Sequence of chain 1.H:
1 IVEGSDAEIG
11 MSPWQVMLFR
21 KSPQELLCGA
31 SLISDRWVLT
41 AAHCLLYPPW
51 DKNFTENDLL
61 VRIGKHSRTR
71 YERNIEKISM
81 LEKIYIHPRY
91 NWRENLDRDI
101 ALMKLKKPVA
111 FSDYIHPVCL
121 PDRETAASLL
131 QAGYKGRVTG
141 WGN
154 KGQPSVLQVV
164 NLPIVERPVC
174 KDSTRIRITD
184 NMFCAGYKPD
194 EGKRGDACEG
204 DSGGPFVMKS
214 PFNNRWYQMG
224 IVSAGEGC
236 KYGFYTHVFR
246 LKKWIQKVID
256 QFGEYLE

Binding-site contacts:
Ligand atom C4 contacts residue ASN53 of chain 1.H at 4.4 Å.
Ligand atom O7 contacts residue ASN53 of chain 1.H at 3.1 Å (h-bond).
Ligand atom C8 contacts residue PRO48 of chain 1.H at 3.6 Å (hydrophobic).
Ligand atom C8 contacts residue ASN53 of chain 1.H at 4.4 Å.
Ligand atom C7 contacts residue ASN53 of chain 1.H at 3.3 Å.
Ligand atom C1 contacts residue ASN53 of chain 1.H at 1.5 Å.
Ligand atom C8 contacts residue LEU46 of chain 1.H at 4.3 Å (hydrophobic).
Ligand atom C5 contacts residue ASN53 of chain 1.H at 3.7 Å.
Ligand atom C2 contacts residue ASN53 of chain 1.H at 2.6 Å.
Ligand atom N2 contacts residue LEU46 of chain 1.H at 4.3 Å.
Ligand atom C3 contacts residue ASN53 of chain 1.H at 3.8 Å.
Ligand atom O5 contacts residue ASN53 of chain 1.H at 2.4 Å (h-bond).
Ligand atom N2 contacts residue ASN53 of chain 1.H at 3.0 Å (h-bond).

The protein below binds the small molecule below.
Small molecule (SMILES): CC(=O)N[C@@H]1[C@@H](O)[C@H](O)[C@@H](CO)O[C@H]1O